Binding-site contacts:
Ligand atom O4 contacts residue TRP214 of chain 1.E at 4.3 Å.
Ligand atom C2 contacts residue ASN157 of chain 1.B at 2.5 Å.
Ligand atom C4 contacts residue ASN157 of chain 1.B at 4.3 Å.
Ligand atom C8 contacts residue THR159 of chain 1.B at 4.2 Å.
Ligand atom C2 contacts residue SER211 of chain 1.E at 4.2 Å.
Ligand atom N2 contacts residue ASN157 of chain 1.B at 3.1 Å (h-bond).
Ligand atom C7 contacts residue ASN157 of chain 1.B at 3.9 Å.
Ligand atom O6 contacts residue ASN157 of chain 1.B at 4.4 Å.
Ligand atom C6 contacts residue THR159 of chain 1.B at 3.7 Å.
Ligand atom O7 contacts residue TRP214 of chain 1.E at 3.5 Å (h-bond).
Ligand atom C3 contacts residue ASN157 of chain 1.B at 3.9 Å.
Ligand atom C5 contacts residue TRP214 of chain 1.E at 4.1 Å (hydrophobic).
Ligand atom O5 contacts residue ASN157 of chain 1.B at 2.3 Å (h-bond).
Ligand atom C8 contacts residue VAL234 of chain 1.B at 4.4 Å (hydrophobic).
Ligand atom C7 contacts residue SER211 of chain 1.E at 4.5 Å.
Ligand atom O7 contacts residue PRO213 of chain 1.E at 3.6 Å.
Ligand atom C7 contacts residue TRP214 of chain 1.E at 4.0 Å (hydrophobic).
Ligand atom N2 contacts residue SER211 of chain 1.E at 3.7 Å.
Ligand atom O3 contacts residue TRP214 of chain 1.E at 3.0 Å.
Ligand atom O7 contacts residue ASN157 of chain 1.B at 4.2 Å.
Ligand atom C2 contacts residue TRP214 of chain 1.E at 3.8 Å (hydrophobic).
Ligand atom C5 contacts residue ASN157 of chain 1.B at 3.6 Å.
Ligand atom C1 contacts residue ASN157 of chain 1.B at 1.5 Å.
Ligand atom C8 contacts residue THR179 of chain 1.E at 4.2 Å.
Ligand atom C1 contacts residue TRP214 of chain 1.E at 4.3 Å (hydrophobic).
Ligand atom O6 contacts residue TRP214 of chain 1.E at 3.8 Å.
Ligand atom O7 contacts residue ARG212 of chain 1.E at 4.5 Å.
Ligand atom C1 contacts residue SER211 of chain 1.E at 3.3 Å.
Ligand atom C3 contacts residue TRP214 of chain 1.E at 3.5 Å (hydrophobic).
Ligand atom O6 contacts residue THR159 of chain 1.B at 2.9 Å.
Ligand atom C8 contacts residue SER211 of chain 1.E at 4.3 Å.
Ligand atom N2 contacts residue TRP214 of chain 1.E at 4.1 Å.
Ligand atom O5 contacts residue SER211 of chain 1.E at 4.1 Å.

Sequence of chain 1.E:
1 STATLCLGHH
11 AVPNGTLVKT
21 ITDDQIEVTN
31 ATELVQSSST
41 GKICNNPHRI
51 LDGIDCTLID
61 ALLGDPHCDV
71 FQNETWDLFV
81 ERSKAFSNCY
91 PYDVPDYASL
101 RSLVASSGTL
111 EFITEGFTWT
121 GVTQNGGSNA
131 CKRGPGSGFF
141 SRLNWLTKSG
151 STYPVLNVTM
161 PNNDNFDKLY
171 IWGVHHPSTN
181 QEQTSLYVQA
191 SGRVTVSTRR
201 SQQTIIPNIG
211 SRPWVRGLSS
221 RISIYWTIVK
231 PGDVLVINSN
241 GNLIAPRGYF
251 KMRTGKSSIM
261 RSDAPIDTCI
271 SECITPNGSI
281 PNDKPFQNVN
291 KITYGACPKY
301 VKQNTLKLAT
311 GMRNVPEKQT

Sequence of chain 1.B:
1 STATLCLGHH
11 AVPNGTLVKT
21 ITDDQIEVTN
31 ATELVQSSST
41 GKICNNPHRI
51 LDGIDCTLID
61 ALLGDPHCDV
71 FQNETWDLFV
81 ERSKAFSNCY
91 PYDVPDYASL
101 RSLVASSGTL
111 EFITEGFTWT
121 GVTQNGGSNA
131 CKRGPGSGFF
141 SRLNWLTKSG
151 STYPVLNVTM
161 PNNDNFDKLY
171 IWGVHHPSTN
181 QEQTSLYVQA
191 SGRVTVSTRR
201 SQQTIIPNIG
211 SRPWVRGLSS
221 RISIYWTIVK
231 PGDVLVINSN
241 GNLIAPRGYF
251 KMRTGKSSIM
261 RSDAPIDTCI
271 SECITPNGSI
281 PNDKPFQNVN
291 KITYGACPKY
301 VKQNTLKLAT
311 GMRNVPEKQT

A protein and the small-molecule ligand that binds it are described below.
Small molecule (SMILES): CC(=O)N[C@H]1[C@H](O[C@H]2[C@H](O)[C@@H](NC(C)=O)CO[C@@H]2CO)O[C@H](CO)[C@@H](O[C@@H]2O[C@H](CO)[C@@H](O)[C@H](O[C@H]3O[C@H](CO)[C@@H](O)[C@H](O)[C@@H]3O)[C@@H]2O)[C@@H]1O